Binding-site contacts:
Ligand atom C1 contacts residue ASN1134 of chain 1.B at 1.4 Å.
Ligand atom O6 contacts residue ASN1125 of chain 1.B at 3.2 Å (h-bond).
Ligand atom O6 contacts residue ASP1127 of chain 1.B at 3.2 Å (salt-bridge).
Ligand atom O4 contacts residue ASP1127 of chain 1.B at 3.3 Å (salt-bridge).
Ligand atom C4 contacts residue ASN1134 of chain 1.B at 4.2 Å.
Ligand atom N2 contacts residue ASN1134 of chain 1.B at 2.9 Å (h-bond).
Ligand atom C8 contacts residue ASN1134 of chain 1.B at 4.4 Å.
Ligand atom O6 contacts residue CYS1126 of chain 1.B at 3.5 Å.
Ligand atom C6 contacts residue GLY1085 of chain 1.B at 4.5 Å.
Ligand atom C4 contacts residue ASP1127 of chain 1.B at 4.2 Å.
Ligand atom O7 contacts residue ASN1134 of chain 1.B at 3.6 Å (h-bond).
Ligand atom C7 contacts residue ASN1134 of chain 1.B at 3.4 Å.
Ligand atom C6 contacts residue ASN1125 of chain 1.B at 4.4 Å.
Ligand atom O6 contacts residue GLY1085 of chain 1.B at 4.4 Å.
Ligand atom C6 contacts residue CYS1126 of chain 1.B at 3.8 Å (hydrophobic).
Ligand atom C2 contacts residue ASN1134 of chain 1.B at 2.5 Å.
Ligand atom C5 contacts residue ASN1134 of chain 1.B at 3.6 Å.
Ligand atom O5 contacts residue ASN1134 of chain 1.B at 2.4 Å (h-bond).
Ligand atom C3 contacts residue ASN1134 of chain 1.B at 3.8 Å.
Ligand atom C5 contacts residue CYS1126 of chain 1.B at 3.9 Å (hydrophobic).
Ligand atom C5 contacts residue ASP1127 of chain 1.B at 4.1 Å.
Ligand atom C1 contacts residue CYS1082 of chain 1.B at 4.2 Å (hydrophobic).
Ligand atom O5 contacts residue CYS1082 of chain 1.B at 4.0 Å.
Ligand atom C1 contacts residue CYS1126 of chain 1.B at 4.0 Å (hydrophobic).
Ligand atom C6 contacts residue ASP1127 of chain 1.B at 4.2 Å.
Ligand atom O5 contacts residue CYS1126 of chain 1.B at 3.8 Å.

The protein below binds the small molecule below.
Small molecule (SMILES): CC(=O)N[C@@H]1[C@@H](O)[C@H](O)[C@@H](CO)O[C@H]1O

Sequence of chain 1.B:
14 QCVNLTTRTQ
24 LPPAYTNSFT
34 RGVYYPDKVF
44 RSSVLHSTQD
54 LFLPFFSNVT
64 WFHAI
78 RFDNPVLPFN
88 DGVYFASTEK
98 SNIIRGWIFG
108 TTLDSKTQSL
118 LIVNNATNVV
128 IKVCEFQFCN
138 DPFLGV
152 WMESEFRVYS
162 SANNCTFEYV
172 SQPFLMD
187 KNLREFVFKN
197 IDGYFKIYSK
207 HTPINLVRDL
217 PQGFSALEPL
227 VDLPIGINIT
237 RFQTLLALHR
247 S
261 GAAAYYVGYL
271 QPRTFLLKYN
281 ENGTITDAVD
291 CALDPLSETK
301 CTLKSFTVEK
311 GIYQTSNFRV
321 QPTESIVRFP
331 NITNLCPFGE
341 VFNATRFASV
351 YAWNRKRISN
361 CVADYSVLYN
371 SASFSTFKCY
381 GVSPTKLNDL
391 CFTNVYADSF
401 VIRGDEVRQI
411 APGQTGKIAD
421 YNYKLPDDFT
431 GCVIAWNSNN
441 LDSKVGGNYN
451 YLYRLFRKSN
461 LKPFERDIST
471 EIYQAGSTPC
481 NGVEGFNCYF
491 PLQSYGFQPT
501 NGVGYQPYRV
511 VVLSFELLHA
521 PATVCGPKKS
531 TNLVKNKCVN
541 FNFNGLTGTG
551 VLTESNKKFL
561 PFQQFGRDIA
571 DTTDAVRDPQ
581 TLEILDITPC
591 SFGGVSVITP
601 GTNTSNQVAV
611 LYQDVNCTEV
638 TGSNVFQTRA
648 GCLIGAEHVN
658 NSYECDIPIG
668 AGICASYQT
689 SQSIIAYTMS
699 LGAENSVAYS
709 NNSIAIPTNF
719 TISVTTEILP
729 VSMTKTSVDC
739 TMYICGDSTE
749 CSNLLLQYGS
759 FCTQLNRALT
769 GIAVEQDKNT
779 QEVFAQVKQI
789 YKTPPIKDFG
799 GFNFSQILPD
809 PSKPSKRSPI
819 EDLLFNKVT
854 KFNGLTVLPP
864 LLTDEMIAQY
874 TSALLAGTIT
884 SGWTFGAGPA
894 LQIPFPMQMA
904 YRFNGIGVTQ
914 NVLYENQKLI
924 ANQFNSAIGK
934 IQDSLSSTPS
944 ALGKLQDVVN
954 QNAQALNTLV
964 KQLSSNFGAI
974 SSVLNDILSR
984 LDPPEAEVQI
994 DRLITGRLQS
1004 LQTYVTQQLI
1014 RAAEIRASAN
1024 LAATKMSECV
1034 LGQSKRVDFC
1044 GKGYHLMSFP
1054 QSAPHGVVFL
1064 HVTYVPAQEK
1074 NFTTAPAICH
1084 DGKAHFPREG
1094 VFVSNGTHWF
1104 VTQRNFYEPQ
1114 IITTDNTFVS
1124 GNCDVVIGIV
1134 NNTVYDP